Binding-site contacts:
Ligand atom O7 contacts residue ASN36 of chain 2.B at 2.7 Å (h-bond).
Ligand atom C7 contacts residue ASN36 of chain 2.B at 3.8 Å.
Ligand atom C1 contacts residue ASN54 of chain 2.B at 1.4 Å.
Ligand atom C6 contacts residue GLU35 of chain 2.B at 3.4 Å.
Ligand atom O5 contacts residue ASN54 of chain 2.B at 2.3 Å (h-bond).
Ligand atom C7 contacts residue GLU35 of chain 2.B at 4.1 Å.
Ligand atom C5 contacts residue GLU35 of chain 2.B at 3.4 Å.
Ligand atom C2 contacts residue ASN54 of chain 2.B at 2.4 Å.
Ligand atom O6 contacts residue ASN37 of chain 2.B at 4.3 Å.
Ligand atom C1 contacts residue GLU35 of chain 2.B at 3.5 Å.
Ligand atom C5 contacts residue ASN37 of chain 2.B at 3.9 Å.
Ligand atom N2 contacts residue ASN54 of chain 2.B at 2.9 Å (h-bond).
Ligand atom O7 contacts residue ASN54 of chain 2.B at 3.7 Å.
Ligand atom C8 contacts residue ASN36 of chain 2.B at 4.3 Å.
Ligand atom O2 contacts residue GLU35 of chain 2.B at 4.2 Å.
Ligand atom O4 contacts residue GLU35 of chain 2.B at 3.7 Å.
Ligand atom C8 contacts residue ASP58 of chain 2.B at 4.5 Å.
Ligand atom C6 contacts residue ASN37 of chain 2.B at 3.8 Å.
Ligand atom C3 contacts residue GLU35 of chain 2.B at 4.4 Å.
Ligand atom N2 contacts residue GLU35 of chain 2.B at 4.1 Å.
Ligand atom C2 contacts residue GLU35 of chain 2.B at 3.3 Å.
Ligand atom C7 contacts residue ASN54 of chain 2.B at 3.5 Å.
Ligand atom C4 contacts residue GLU35 of chain 2.B at 3.8 Å.
Ligand atom O5 contacts residue ASN37 of chain 2.B at 2.8 Å (h-bond).
Ligand atom C5 contacts residue ASN54 of chain 2.B at 3.6 Å.
Ligand atom O7 contacts residue GLU35 of chain 2.B at 3.4 Å (salt-bridge).
Ligand atom C3 contacts residue ASN54 of chain 2.B at 3.8 Å.
Ligand atom C4 contacts residue ASN54 of chain 2.B at 4.1 Å.
Ligand atom O5 contacts residue GLU35 of chain 2.B at 3.6 Å.
Ligand atom C1 contacts residue ASN37 of chain 2.B at 3.7 Å.

The protein below binds the small molecule below.
Small molecule (SMILES): CC(=O)N[C@H]1[C@H](O[C@H]2[C@H](O)[C@@H](NC(C)=O)CO[C@@H]2CO)O[C@H](CO)[C@@H](O[C@@H]2O[C@H](CO)[C@@H](O)[C@H](O)[C@@H]2O)[C@@H]1O

Sequence of chain 2.B:
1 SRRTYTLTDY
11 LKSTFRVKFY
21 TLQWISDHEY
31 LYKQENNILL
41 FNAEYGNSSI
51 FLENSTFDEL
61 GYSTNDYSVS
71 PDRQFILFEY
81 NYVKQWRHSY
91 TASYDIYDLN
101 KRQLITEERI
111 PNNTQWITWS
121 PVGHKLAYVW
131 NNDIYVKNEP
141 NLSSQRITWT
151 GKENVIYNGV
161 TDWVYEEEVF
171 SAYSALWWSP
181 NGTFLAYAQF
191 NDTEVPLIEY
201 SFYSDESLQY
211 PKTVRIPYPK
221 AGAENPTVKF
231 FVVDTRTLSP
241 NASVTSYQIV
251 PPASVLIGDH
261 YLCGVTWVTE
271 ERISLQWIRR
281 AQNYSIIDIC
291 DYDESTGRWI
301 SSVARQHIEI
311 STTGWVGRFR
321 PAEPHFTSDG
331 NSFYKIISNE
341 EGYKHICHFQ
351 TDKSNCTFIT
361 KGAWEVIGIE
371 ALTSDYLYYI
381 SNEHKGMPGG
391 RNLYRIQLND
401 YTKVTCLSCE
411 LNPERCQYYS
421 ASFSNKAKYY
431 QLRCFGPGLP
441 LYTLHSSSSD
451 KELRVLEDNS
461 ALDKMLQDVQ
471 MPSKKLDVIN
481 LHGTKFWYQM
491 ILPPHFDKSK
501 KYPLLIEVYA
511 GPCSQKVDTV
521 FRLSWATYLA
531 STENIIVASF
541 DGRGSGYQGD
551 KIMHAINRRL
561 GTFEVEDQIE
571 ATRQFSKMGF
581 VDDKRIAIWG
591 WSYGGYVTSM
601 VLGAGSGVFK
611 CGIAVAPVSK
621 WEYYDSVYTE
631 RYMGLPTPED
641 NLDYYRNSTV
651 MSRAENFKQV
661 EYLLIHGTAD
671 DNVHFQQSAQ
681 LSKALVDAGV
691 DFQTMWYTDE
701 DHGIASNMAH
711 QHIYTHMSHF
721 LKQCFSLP